A small-molecule ligand and the protein it binds are described below.
Small molecule (SMILES): CC(=O)N[C@@H]1[C@@H](O)[C@H](O)[C@@H](CO)O[C@H]1O

Binding-site contacts:
Ligand atom C1 contacts residue HIS1101 of chain 1.A at 4.0 Å.
Ligand atom O4 contacts residue HIS1101 of chain 1.A at 4.3 Å.
Ligand atom C3 contacts residue ASN1098 of chain 1.A at 3.8 Å.
Ligand atom C1 contacts residue ASN1098 of chain 1.A at 1.4 Å.
Ligand atom C2 contacts residue HIS1101 of chain 1.A at 4.5 Å.
Ligand atom C5 contacts residue ASN1098 of chain 1.A at 3.7 Å.
Ligand atom C8 contacts residue ASN1098 of chain 1.A at 3.5 Å.
Ligand atom O7 contacts residue HIS1101 of chain 1.A at 2.9 Å (h-bond).
Ligand atom C5 contacts residue PHE1103 of chain 1.A at 4.1 Å (hydrophobic).
Ligand atom O5 contacts residue HIS1101 of chain 1.A at 4.1 Å.
Ligand atom C6 contacts residue PHE1103 of chain 1.A at 3.5 Å (hydrophobic).
Ligand atom C7 contacts residue HIS1101 of chain 1.A at 4.1 Å.
Ligand atom C7 contacts residue ASN1098 of chain 1.A at 3.4 Å.
Ligand atom O7 contacts residue ASN1098 of chain 1.A at 3.6 Å (h-bond).
Ligand atom N2 contacts residue ASN1098 of chain 1.A at 2.9 Å (h-bond).
Ligand atom C5 contacts residue HIS1101 of chain 1.A at 3.9 Å.
Ligand atom C7 contacts residue THR1100 of chain 1.A at 3.8 Å.
Ligand atom C8 contacts residue THR1100 of chain 1.A at 3.8 Å.
Ligand atom C4 contacts residue HIS1101 of chain 1.A at 4.3 Å.
Ligand atom O7 contacts residue THR1100 of chain 1.A at 3.0 Å.
Ligand atom C3 contacts residue HIS1101 of chain 1.A at 3.9 Å.
Ligand atom C2 contacts residue ASN1098 of chain 1.A at 2.4 Å.
Ligand atom O5 contacts residue PHE1103 of chain 1.A at 3.8 Å.
Ligand atom C4 contacts residue ASN1098 of chain 1.A at 4.2 Å.
Ligand atom O5 contacts residue ASN1098 of chain 1.A at 2.4 Å (h-bond).

Sequence of chain 1.A:
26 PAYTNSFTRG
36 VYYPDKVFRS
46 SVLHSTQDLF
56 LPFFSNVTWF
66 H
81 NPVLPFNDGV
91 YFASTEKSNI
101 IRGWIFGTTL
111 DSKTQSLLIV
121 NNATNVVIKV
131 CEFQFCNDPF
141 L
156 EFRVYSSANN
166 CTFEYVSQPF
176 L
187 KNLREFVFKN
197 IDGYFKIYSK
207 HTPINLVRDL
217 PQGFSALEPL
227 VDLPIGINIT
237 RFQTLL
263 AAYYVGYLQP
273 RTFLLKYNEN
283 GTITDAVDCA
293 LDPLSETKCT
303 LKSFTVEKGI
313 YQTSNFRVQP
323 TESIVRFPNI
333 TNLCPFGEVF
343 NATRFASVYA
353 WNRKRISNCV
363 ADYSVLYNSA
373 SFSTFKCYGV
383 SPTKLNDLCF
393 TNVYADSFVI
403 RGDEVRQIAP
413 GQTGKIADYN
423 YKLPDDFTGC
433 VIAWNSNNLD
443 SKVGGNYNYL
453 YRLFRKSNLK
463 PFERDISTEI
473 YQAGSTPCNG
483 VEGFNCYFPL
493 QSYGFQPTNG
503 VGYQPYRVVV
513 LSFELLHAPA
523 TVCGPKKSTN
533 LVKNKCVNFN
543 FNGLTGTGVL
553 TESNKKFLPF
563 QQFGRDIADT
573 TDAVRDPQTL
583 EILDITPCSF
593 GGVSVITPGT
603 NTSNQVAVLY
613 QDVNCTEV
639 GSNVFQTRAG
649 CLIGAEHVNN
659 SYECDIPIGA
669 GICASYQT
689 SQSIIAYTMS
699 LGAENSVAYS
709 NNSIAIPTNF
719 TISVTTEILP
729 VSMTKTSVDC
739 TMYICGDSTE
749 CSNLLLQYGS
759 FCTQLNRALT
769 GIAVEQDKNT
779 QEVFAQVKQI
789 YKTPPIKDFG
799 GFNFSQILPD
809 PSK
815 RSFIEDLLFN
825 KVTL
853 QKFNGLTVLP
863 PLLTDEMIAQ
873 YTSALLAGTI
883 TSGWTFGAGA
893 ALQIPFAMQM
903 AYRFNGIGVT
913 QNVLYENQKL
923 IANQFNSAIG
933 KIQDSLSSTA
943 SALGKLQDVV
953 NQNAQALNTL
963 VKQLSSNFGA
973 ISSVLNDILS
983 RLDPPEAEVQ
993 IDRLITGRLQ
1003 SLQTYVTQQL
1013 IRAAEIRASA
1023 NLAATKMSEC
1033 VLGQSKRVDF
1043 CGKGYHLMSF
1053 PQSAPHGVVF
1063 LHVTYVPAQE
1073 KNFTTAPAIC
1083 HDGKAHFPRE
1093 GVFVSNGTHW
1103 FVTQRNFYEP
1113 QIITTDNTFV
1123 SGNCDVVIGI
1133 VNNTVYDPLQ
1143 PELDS